Binding-site contacts:
Ligand atom OP1 contacts residue ARG294 of chain 1.A at 3.4 Å (salt-bridge).
Ligand atom O4' contacts residue PHE284 of chain 1.A at 3.1 Å.
Ligand atom OP2 contacts residue ARG260 of chain 1.A at 3.3 Å (salt-bridge).
Ligand atom O1G contacts residue MG1 of chain 1.C at 2.0 Å.
Ligand atom C2' contacts residue TYR156 of chain 1.A at 3.2 Å (hydrophobic).
Ligand atom N3 contacts residue PHE337 of chain 1.A at 3.4 Å.
Ligand atom OP1 contacts residue TYR254 of chain 1.A at 2.6 Å (h-bond).
Ligand atom OP1 contacts residue ARG260 of chain 1.A at 2.8 Å (salt-bridge).
Ligand atom C6 contacts residue PHE337 of chain 1.A at 3.4 Å (hydrophobic).
Ligand atom O3B contacts residue ARG253 of chain 1.A at 3.0 Å (salt-bridge).
Ligand atom C5 contacts residue PHE339 of chain 1.A at 3.4 Å (hydrophobic).
Ligand atom N1 contacts residue TYR156 of chain 1.A at 3.4 Å (h-bond).
Ligand atom O2' contacts residue ASP343 of chain 1.A at 2.7 Å (salt-bridge).
Ligand atom O3' contacts residue GLN288 of chain 1.A at 2.7 Å (h-bond).
Ligand atom PG contacts residue MG1 of chain 1.C at 3.3 Å.
Ligand atom O2G contacts residue GLN41 of chain 1.A at 2.9 Å (h-bond).
Ligand atom C4 contacts residue PHE337 of chain 1.A at 3.3 Å (hydrophobic).
Ligand atom O1A contacts residue MG1 of chain 1.C at 2.0 Å.
Ligand atom OP1 contacts residue GLN288 of chain 1.A at 3.2 Å (h-bond).
Ligand atom O3G contacts residue ARG253 of chain 1.A at 2.8 Å (salt-bridge).
Ligand atom O1B contacts residue GLN41 of chain 1.A at 2.9 Å (h-bond).
Ligand atom N3 contacts residue ARG192 of chain 1.A at 3.2 Å (salt-bridge).
Ligand atom N1 contacts residue PHE337 of chain 1.A at 3.3 Å.
Ligand atom N4 contacts residue GLY153 of chain 1.A at 3.3 Å (h-bond).
Ligand atom O1G contacts residue GLU33 of chain 1.A at 3.1 Å (salt-bridge).
Ligand atom O2G contacts residue TYR250 of chain 1.A at 2.5 Å (h-bond).
Ligand atom O1G contacts residue LYS150 of chain 1.A at 2.8 Å (salt-bridge).
Ligand atom O2' contacts residue TYR156 of chain 1.A at 2.9 Å (h-bond).
Ligand atom O2' contacts residue ARG294 of chain 1.A at 2.9 Å (salt-bridge).
Ligand atom OP2 contacts residue LYS257 of chain 1.A at 2.8 Å (salt-bridge).
Ligand atom C2 contacts residue PHE337 of chain 1.A at 3.3 Å (hydrophobic).
Ligand atom O2G contacts residue THR37 of chain 1.A at 3.2 Å.
Ligand atom O2' contacts residue GLN288 of chain 1.A at 3.0 Å (h-bond).
Ligand atom N3 contacts residue GLN377 of chain 1.A at 3.4 Å (h-bond).
Ligand atom O3' contacts residue ARG294 of chain 1.A at 3.0 Å (salt-bridge).
Ligand atom C4' contacts residue PHE284 of chain 1.A at 3.4 Å (hydrophobic).
Ligand atom O1B contacts residue LYS150 of chain 1.A at 2.8 Å (salt-bridge).
Ligand atom C2' contacts residue HIS287 of chain 1.A at 3.4 Å.
Ligand atom O2' contacts residue HIS287 of chain 1.A at 2.8 Å (h-bond).
Ligand atom N4 contacts residue GLN377 of chain 1.A at 3.0 Å (h-bond).

Sequence of chain 1.A:
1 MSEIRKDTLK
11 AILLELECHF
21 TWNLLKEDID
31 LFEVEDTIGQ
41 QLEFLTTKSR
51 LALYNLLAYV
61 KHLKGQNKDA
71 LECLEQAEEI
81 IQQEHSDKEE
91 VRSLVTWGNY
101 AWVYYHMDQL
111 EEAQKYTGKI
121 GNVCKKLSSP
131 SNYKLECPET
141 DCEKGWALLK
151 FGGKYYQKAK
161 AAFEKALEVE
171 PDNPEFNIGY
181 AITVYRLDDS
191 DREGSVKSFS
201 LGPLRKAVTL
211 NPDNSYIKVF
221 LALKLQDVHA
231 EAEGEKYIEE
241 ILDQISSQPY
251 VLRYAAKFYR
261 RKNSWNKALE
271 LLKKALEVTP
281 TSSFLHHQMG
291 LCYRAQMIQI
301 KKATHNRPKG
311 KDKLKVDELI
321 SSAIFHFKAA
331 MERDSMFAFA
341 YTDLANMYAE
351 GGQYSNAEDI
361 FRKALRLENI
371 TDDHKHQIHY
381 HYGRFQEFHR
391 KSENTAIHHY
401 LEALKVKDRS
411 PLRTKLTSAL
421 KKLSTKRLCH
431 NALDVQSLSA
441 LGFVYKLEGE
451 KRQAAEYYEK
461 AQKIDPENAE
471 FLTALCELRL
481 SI

This small molecule binds to this protein.
Small molecule (SMILES): Nc1ccn([C@@H]2O[C@H](CO[P](=O)(O)O[C@H]3[C@@H](O)[C@H](n4ccc(N)nc4=O)O[C@@H]3CO[P](=O)(O)O[C@H]3[C@@H](O)[C@H](n4ccc(N)nc4=O)O[C@@H]3CO[P](=O)(O)O[C@H]3[C@@H](O)[C@H](n4ccc(N)nc4=O)O[C@@H]3CO[P](=O)(O)O[P](=O)(O)OP(=O)(O)O)[C@@H](OP(=O)(O)O)[C@H]2O)c(=O)n1